Binding-site contacts:
Ligand atom O5 contacts residue THR211 of chain 1.C at 4.5 Å.
Ligand atom C7 contacts residue THR211 of chain 1.C at 4.3 Å.
Ligand atom C3 contacts residue ASN209 of chain 1.C at 3.8 Å.
Ligand atom C1 contacts residue THR211 of chain 1.C at 4.0 Å.
Ligand atom N2 contacts residue ASN209 of chain 1.C at 2.9 Å (h-bond).
Ligand atom C5 contacts residue ASN209 of chain 1.C at 3.7 Å.
Ligand atom N2 contacts residue ILE252 of chain 1.C at 4.1 Å.
Ligand atom C8 contacts residue ASN251 of chain 1.C at 4.3 Å.
Ligand atom C2 contacts residue ASN209 of chain 1.C at 2.5 Å.
Ligand atom N2 contacts residue THR211 of chain 1.C at 3.6 Å.
Ligand atom C7 contacts residue ASN209 of chain 1.C at 3.2 Å.
Ligand atom C8 contacts residue ILE252 of chain 1.C at 3.8 Å (hydrophobic).
Ligand atom C8 contacts residue ASN209 of chain 1.C at 4.4 Å.
Ligand atom C1 contacts residue ASN209 of chain 1.C at 1.4 Å.
Ligand atom O7 contacts residue ILE252 of chain 1.C at 4.0 Å.
Ligand atom O7 contacts residue ASN209 of chain 1.C at 3.2 Å (h-bond).
Ligand atom C8 contacts residue CYS249 of chain 1.C at 3.9 Å (hydrophobic).
Ligand atom O3 contacts residue ILE252 of chain 1.C at 3.9 Å.
Ligand atom C8 contacts residue THR211 of chain 1.C at 4.1 Å.
Ligand atom C7 contacts residue ILE252 of chain 1.C at 3.8 Å (hydrophobic).
Ligand atom C4 contacts residue ASN209 of chain 1.C at 4.3 Å.
Ligand atom O5 contacts residue ASN209 of chain 1.C at 2.4 Å (h-bond).

Sequence of chain 1.C:
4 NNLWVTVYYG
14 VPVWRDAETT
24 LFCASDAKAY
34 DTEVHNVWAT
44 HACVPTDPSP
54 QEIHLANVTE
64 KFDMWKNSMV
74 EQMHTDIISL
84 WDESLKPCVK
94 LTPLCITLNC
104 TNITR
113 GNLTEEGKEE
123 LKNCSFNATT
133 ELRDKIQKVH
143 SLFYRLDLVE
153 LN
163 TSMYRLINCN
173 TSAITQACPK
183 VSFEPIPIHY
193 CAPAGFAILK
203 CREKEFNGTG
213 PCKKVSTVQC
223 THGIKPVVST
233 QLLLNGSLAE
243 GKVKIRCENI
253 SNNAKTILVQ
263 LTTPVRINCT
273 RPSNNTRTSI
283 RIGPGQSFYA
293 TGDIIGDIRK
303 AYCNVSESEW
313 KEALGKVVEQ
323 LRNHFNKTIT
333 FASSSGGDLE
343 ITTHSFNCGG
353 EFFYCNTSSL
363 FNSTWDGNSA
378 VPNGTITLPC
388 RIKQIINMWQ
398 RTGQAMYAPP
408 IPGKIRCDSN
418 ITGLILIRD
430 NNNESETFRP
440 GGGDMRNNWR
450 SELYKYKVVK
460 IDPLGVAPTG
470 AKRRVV

This small molecule binds to this protein.
Small molecule (SMILES): CC(=O)N[C@@H]1[C@@H](O)[C@H](O)[C@@H](CO)O[C@H]1O